Binding-site contacts:
Ligand atom O04 contacts residue SER216 of chain 1.A at 3.5 Å.
Ligand atom C07 contacts residue LYS108 of chain 1.A at 3.4 Å.
Ligand atom C09 contacts residue G3C1 of chain 1.H at 4.0 Å.
Ligand atom O01 contacts residue SER216 of chain 1.A at 3.3 Å (h-bond).
Ligand atom N16 contacts residue ASP341 of chain 1.A at 2.9 Å (salt-bridge).
Ligand atom C15 contacts residue LYS108 of chain 1.A at 3.4 Å.
Ligand atom C15 contacts residue ASP341 of chain 1.A at 3.6 Å.
Ligand atom C05 contacts residue PHE340 of chain 1.A at 4.1 Å (hydrophobic).
Ligand atom C09 contacts residue LYS108 of chain 1.A at 4.2 Å.
Ligand atom C13 contacts residue G3C1 of chain 1.H at 3.5 Å.
Ligand atom C10 contacts residue G3C1 of chain 1.H at 3.6 Å.
Ligand atom O12 contacts residue TRP126 of chain 1.A at 3.4 Å.
Ligand atom C17 contacts residue SER337 of chain 1.A at 4.0 Å.
Ligand atom O04 contacts residue G3C1 of chain 1.H at 2.7 Å (h-bond).
Ligand atom O12 contacts residue ASP130 of chain 1.A at 2.4 Å (salt-bridge).
Ligand atom C14 contacts residue LYS108 of chain 1.A at 3.2 Å.
Ligand atom C18 contacts residue SER337 of chain 1.A at 3.6 Å.
Ligand atom C13 contacts residue TRP126 of chain 1.A at 4.1 Å (hydrophobic).
Ligand atom C05 contacts residue G3C1 of chain 1.H at 3.5 Å.
Ligand atom C08 contacts residue G3C1 of chain 1.H at 4.2 Å.
Ligand atom C07 contacts residue ASP341 of chain 1.A at 3.7 Å.
Ligand atom C11 contacts residue G3C1 of chain 1.H at 3.4 Å.
Ligand atom O04 contacts residue SER215 of chain 1.A at 3.1 Å (h-bond).
Ligand atom C14 contacts residue G3C1 of chain 1.H at 3.9 Å.
Ligand atom C10 contacts residue TRP126 of chain 1.A at 3.5 Å (hydrophobic).
Ligand atom C03 contacts residue G3C1 of chain 1.H at 3.4 Å.
Ligand atom C03 contacts residue SER215 of chain 1.A at 4.0 Å.
Ligand atom C19 contacts residue PHE340 of chain 1.A at 4.2 Å (hydrophobic).
Ligand atom C13 contacts residue ASP130 of chain 1.A at 3.7 Å.
Ligand atom N16 contacts residue LYS108 of chain 1.A at 3.7 Å.
Ligand atom C11 contacts residue TRP126 of chain 1.A at 3.4 Å (hydrophobic).
Ligand atom C06 contacts residue PHE340 of chain 1.A at 4.0 Å (hydrophobic).
Ligand atom C17 contacts residue ASP341 of chain 1.A at 3.8 Å.
Ligand atom C13 contacts residue LYS108 of chain 1.A at 4.0 Å.
Ligand atom C08 contacts residue LYS108 of chain 1.A at 3.3 Å.
Ligand atom O12 contacts residue G3C1 of chain 1.H at 3.2 Å.
Ligand atom CL2 contacts residue SER337 of chain 1.A at 3.8 Å.
Ligand atom C18 contacts residue ASP341 of chain 1.A at 3.9 Å.
Ligand atom O04 contacts residue LEU217 of chain 1.A at 3.8 Å.
Ligand atom C11 contacts residue ASP130 of chain 1.A at 3.4 Å.

Sequence of chain 1.A:
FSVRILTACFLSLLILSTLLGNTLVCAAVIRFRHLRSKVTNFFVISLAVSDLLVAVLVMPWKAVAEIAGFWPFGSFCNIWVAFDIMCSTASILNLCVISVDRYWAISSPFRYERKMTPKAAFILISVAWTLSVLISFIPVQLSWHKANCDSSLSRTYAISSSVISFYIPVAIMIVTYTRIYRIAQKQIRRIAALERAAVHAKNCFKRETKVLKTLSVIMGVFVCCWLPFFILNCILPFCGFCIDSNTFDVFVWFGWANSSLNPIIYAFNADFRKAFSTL

This small molecule binds to this protein.
Small molecule (SMILES): Oc1ccc([C@H]2CNCCc3c2cc(O)c(O)c3Cl)cc1